Binding-site contacts:
Ligand atom C21 contacts residue LEU141 of chain 1.A at 3.5 Å (hydrophobic).
Ligand atom C24 contacts residue CYS145 of chain 1.A at 3.5 Å (hydrophobic).
Ligand atom N4 contacts residue GLY143 of chain 1.A at 3.1 Å (h-bond).
Ligand atom C7 contacts residue HIS164 of chain 1.A at 3.3 Å.
Ligand atom C22 contacts residue PHE140 of chain 1.A at 3.3 Å (hydrophobic).
Ligand atom C12 contacts residue GLN189 of chain 1.A at 3.5 Å.
Ligand atom O2 contacts residue ASN142 of chain 1.A at 3.1 Å.
Ligand atom N4 contacts residue CYS145 of chain 1.A at 3.6 Å.
Ligand atom C contacts residue ARG188 of chain 1.A at 3.6 Å.
Ligand atom C25 contacts residue CYS145 of chain 1.A at 3.2 Å (hydrophobic).
Ligand atom C8 contacts residue HIS164 of chain 1.A at 3.6 Å.
Ligand atom C22 contacts residue HIS163 of chain 1.A at 3.6 Å.
Ligand atom C18 contacts residue MET165 of chain 1.A at 3.4 Å (hydrophobic).
Ligand atom C13 contacts residue GLN189 of chain 1.A at 3.6 Å.
Ligand atom O1 contacts residue MET165 of chain 1.A at 3.4 Å.
Ligand atom F contacts residue GLN192 of chain 1.A at 3.5 Å.
Ligand atom F contacts residue THR190 of chain 1.A at 3.5 Å.
Ligand atom C22 contacts residue GLU166 of chain 1.A at 3.6 Å.
Ligand atom C21 contacts residue GLU166 of chain 1.A at 3.4 Å.
Ligand atom C27 contacts residue THR26 of chain 1.A at 3.5 Å.
Ligand atom C2 contacts residue HIS41 of chain 1.A at 3.7 Å.
Ligand atom C14 contacts residue GLN189 of chain 1.A at 3.6 Å.
Ligand atom C4 contacts residue GLN189 of chain 1.A at 3.3 Å.
Ligand atom C15 contacts residue GLN189 of chain 1.A at 3.6 Å.
Ligand atom C8 contacts residue HIS41 of chain 1.A at 3.6 Å.
Ligand atom N2 contacts residue HIS163 of chain 1.A at 2.7 Å (h-bond).
Ligand atom C contacts residue MET165 of chain 1.A at 3.6 Å (hydrophobic).
Ligand atom C26 contacts residue CYS145 of chain 1.A at 3.4 Å (hydrophobic).
Ligand atom C22 contacts residue SER144 of chain 1.A at 3.4 Å.
Ligand atom N2 contacts residue SER144 of chain 1.A at 3.2 Å (h-bond).
Ligand atom C21 contacts residue PHE140 of chain 1.A at 3.4 Å (hydrophobic).
Ligand atom C2 contacts residue ASP187 of chain 1.A at 3.6 Å.
Ligand atom F contacts residue MET165 of chain 1.A at 3.4 Å.
Ligand atom O2 contacts residue GLY143 of chain 1.A at 3.1 Å (h-bond).
Ligand atom O1 contacts residue GLU166 of chain 1.A at 2.8 Å (salt-bridge).
Ligand atom C22 contacts residue LEU141 of chain 1.A at 3.4 Å (hydrophobic).
Ligand atom C16 contacts residue GLN189 of chain 1.A at 3.4 Å.
Ligand atom C20 contacts residue ASN142 of chain 1.A at 3.4 Å.
Ligand atom C23 contacts residue HIS163 of chain 1.A at 3.6 Å.
Ligand atom C7 contacts residue CYS145 of chain 1.A at 3.6 Å (hydrophobic).

Sequence of chain 1.A:
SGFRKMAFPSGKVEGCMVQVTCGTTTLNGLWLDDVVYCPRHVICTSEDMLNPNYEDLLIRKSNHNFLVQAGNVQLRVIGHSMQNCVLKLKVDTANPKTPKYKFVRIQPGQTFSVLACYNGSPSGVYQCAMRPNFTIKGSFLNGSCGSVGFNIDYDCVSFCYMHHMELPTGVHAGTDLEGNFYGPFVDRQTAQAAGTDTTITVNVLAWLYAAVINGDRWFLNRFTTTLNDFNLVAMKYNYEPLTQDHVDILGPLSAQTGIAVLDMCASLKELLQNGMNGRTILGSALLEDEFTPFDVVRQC

A protein and the small-molecule ligand that binds it are described below.
Small molecule (SMILES): CC(C)Oc1ccc(N(C(=O)c2c[nH]cn2)[C@@H](C(=O)NCCc2cccc(F)c2)c2cccnc2)cc1